Sequence of chain 1.E:
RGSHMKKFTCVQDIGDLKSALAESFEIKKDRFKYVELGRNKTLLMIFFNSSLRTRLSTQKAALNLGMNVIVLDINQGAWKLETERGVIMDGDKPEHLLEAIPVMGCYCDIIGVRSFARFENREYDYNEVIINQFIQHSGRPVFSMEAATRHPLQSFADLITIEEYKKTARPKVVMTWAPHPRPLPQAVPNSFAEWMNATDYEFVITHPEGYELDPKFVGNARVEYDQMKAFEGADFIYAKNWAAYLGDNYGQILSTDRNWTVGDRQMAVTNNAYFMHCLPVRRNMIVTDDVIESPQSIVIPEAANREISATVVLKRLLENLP

This small molecule binds to this protein.
Small molecule (SMILES): CCC[C@H](NC(=O)CCC(=O)O)C(=O)O

Sequence of chain 1.D:
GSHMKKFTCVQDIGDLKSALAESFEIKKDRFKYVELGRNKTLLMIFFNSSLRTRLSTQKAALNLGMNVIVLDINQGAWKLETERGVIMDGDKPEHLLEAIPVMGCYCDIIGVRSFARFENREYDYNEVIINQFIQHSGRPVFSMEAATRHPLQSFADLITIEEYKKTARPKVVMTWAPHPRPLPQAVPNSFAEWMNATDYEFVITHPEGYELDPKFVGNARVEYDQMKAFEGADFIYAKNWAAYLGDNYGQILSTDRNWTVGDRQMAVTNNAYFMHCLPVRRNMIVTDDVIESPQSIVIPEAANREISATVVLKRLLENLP

Binding-site contacts:
Ligand atom OD1 contacts residue ARG298 of chain 1.E at 2.9 Å (salt-bridge).
Ligand atom C contacts residue PRO201 of chain 1.E at 3.8 Å (hydrophobic).
Ligand atom C3 contacts residue LEU200 of chain 1.E at 3.7 Å (hydrophobic).
Ligand atom CA contacts residue PHE132 of chain 1.E at 3.7 Å (hydrophobic).
Ligand atom CD contacts residue HIS167 of chain 1.E at 3.7 Å.
Ligand atom O1 contacts residue TRP95 of chain 1.D at 3.4 Å.
Ligand atom OD2 contacts residue ARG198 of chain 1.E at 2.9 Å.
Ligand atom CD contacts residue GLU162 of chain 1.E at 2.9 Å.
Ligand atom OD2 contacts residue ARG298 of chain 1.E at 2.8 Å (salt-bridge).
Ligand atom O contacts residue PRO201 of chain 1.E at 3.6 Å.
Ligand atom OXT contacts residue LEU200 of chain 1.E at 3.8 Å.
Ligand atom C4 contacts residue ARG298 of chain 1.E at 3.6 Å.
Ligand atom CB contacts residue PHE132 of chain 1.E at 3.4 Å (hydrophobic).
Ligand atom C3 contacts residue ARG198 of chain 1.E at 3.5 Å.
Ligand atom CD contacts residue ARG130 of chain 1.E at 3.8 Å.
Ligand atom CG contacts residue GLU162 of chain 1.E at 3.4 Å.
Ligand atom CG contacts residue LEU295 of chain 1.E at 4.1 Å (hydrophobic).
Ligand atom C1 contacts residue LEU200 of chain 1.E at 4.1 Å (hydrophobic).
Ligand atom C contacts residue GLU162 of chain 1.E at 3.8 Å.
Ligand atom C4 contacts residue ARG198 of chain 1.E at 3.7 Å.
Ligand atom CD contacts residue SO41 of chain 1.Q at 3.6 Å.
Ligand atom O1 contacts residue PHE132 of chain 1.E at 3.2 Å.
Ligand atom CD contacts residue LEU295 of chain 1.E at 4.0 Å (hydrophobic).
Ligand atom OXT contacts residue LYS256 of chain 1.E at 2.8 Å (salt-bridge).
Ligand atom OD1 contacts residue PRO110 of chain 1.D at 3.5 Å.
Ligand atom C1 contacts residue TRP95 of chain 1.D at 4.0 Å (hydrophobic).
Ligand atom OD2 contacts residue PRO110 of chain 1.D at 3.5 Å.
Ligand atom CB contacts residue GLU162 of chain 1.E at 3.1 Å.
Ligand atom C contacts residue LYS256 of chain 1.E at 3.9 Å.
Ligand atom C2 contacts residue LEU200 of chain 1.E at 3.8 Å (hydrophobic).
Ligand atom CG contacts residue VAL204 of chain 1.E at 3.9 Å (hydrophobic).
Ligand atom OXT contacts residue PRO201 of chain 1.E at 4.0 Å.
Ligand atom OD1 contacts residue HIS196 of chain 1.E at 2.8 Å (h-bond).
Ligand atom C4 contacts residue PRO110 of chain 1.D at 3.5 Å (hydrophobic).
Ligand atom OD2 contacts residue HIS196 of chain 1.E at 4.0 Å.
Ligand atom O contacts residue GLU162 of chain 1.E at 2.7 Å (salt-bridge).
Ligand atom CD contacts residue VAL204 of chain 1.E at 4.1 Å (hydrophobic).
Ligand atom O contacts residue VAL204 of chain 1.E at 3.8 Å.
Ligand atom C4 contacts residue HIS196 of chain 1.E at 3.6 Å.
Ligand atom CA contacts residue GLU162 of chain 1.E at 4.1 Å.